Sequence of chain 1.F:
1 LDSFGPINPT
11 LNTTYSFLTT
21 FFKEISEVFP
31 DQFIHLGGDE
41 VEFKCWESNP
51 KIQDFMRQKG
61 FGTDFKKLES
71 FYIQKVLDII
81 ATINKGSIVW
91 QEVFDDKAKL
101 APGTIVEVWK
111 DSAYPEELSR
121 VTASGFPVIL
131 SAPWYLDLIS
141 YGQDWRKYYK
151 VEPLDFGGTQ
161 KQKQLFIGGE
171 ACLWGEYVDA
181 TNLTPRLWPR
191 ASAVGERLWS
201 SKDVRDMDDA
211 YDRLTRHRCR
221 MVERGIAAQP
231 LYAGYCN

Binding-site contacts:
Ligand atom C7 contacts residue TRP174 of chain 2.F at 3.4 Å (hydrophobic).
Ligand atom C4 contacts residue TRP174 of chain 2.F at 3.9 Å (hydrophobic).
Ligand atom C6 contacts residue TRP174 of chain 2.F at 3.8 Å (hydrophobic).
Ligand atom C8 contacts residue TRP109 of chain 2.F at 3.8 Å (hydrophobic).
Ligand atom O5 contacts residue TYR135 of chain 2.F at 3.8 Å.
Ligand atom O6 contacts residue ASP137 of chain 2.F at 2.7 Å (salt-bridge).
Ligand atom N2 contacts residue ASP39 of chain 2.F at 3.0 Å (salt-bridge).
Ligand atom S1 contacts residue TRP174 of chain 2.F at 3.4 Å (h-bond).
Ligand atom C6 contacts residue GLU176 of chain 2.F at 4.1 Å.
Ligand atom O3 contacts residue ASP39 of chain 2.F at 4.0 Å.
Ligand atom O4 contacts residue ARG90 of chain 2.E at 2.9 Å (salt-bridge).
Ligand atom C8 contacts residue ASP39 of chain 2.F at 4.0 Å.
Ligand atom C3 contacts residue ARG90 of chain 2.E at 4.1 Å.
Ligand atom O4 contacts residue TRP174 of chain 2.F at 3.4 Å.
Ligand atom S1 contacts residue TYR135 of chain 2.F at 2.4 Å (h-bond).
Ligand atom O3 contacts residue HIS173 of chain 2.E at 3.3 Å.
Ligand atom N2 contacts residue TRP174 of chain 2.F at 4.0 Å.
Ligand atom C3 contacts residue TRP174 of chain 2.F at 3.9 Å (hydrophobic).
Ligand atom C6 contacts residue ASP137 of chain 2.F at 3.2 Å.
Ligand atom C5 contacts residue TRP174 of chain 2.F at 3.5 Å (hydrophobic).
Ligand atom C2 contacts residue GLU40 of chain 2.F at 3.6 Å.
Ligand atom C1 contacts residue TRP109 of chain 2.F at 3.5 Å (hydrophobic).
Ligand atom O4 contacts residue GLU176 of chain 2.F at 2.8 Å (salt-bridge).
Ligand atom N2 contacts residue GLU40 of chain 2.F at 4.1 Å.
Ligand atom C4 contacts residue GLU176 of chain 2.F at 3.6 Å.
Ligand atom C1 contacts residue TYR135 of chain 2.F at 4.0 Å (hydrophobic).
Ligand atom O3 contacts residue ARG90 of chain 2.E at 3.0 Å (salt-bridge).
Ligand atom C7 contacts residue TYR135 of chain 2.F at 3.6 Å (hydrophobic).
Ligand atom O3 contacts residue GLU40 of chain 2.F at 3.7 Å.
Ligand atom C7 contacts residue TRP109 of chain 2.F at 4.0 Å (hydrophobic).
Ligand atom O6 contacts residue TRP174 of chain 2.F at 3.9 Å.
Ligand atom C1 contacts residue GLU40 of chain 2.F at 4.1 Å.
Ligand atom O6 contacts residue TYR135 of chain 2.F at 3.6 Å.
Ligand atom C8 contacts residue TRP174 of chain 2.F at 3.5 Å (hydrophobic).
Ligand atom C8 contacts residue TYR135 of chain 2.F at 3.7 Å (hydrophobic).
Ligand atom S1 contacts residue TRP109 of chain 2.F at 3.4 Å.
Ligand atom C7 contacts residue ASP39 of chain 2.F at 3.9 Å.
Ligand atom C4 contacts residue ARG90 of chain 2.E at 4.1 Å.
Ligand atom C2 contacts residue ASP39 of chain 2.F at 4.0 Å.
Ligand atom C8 contacts residue TRP90 of chain 2.F at 3.3 Å (hydrophobic).

Sequence of chain 2.F:
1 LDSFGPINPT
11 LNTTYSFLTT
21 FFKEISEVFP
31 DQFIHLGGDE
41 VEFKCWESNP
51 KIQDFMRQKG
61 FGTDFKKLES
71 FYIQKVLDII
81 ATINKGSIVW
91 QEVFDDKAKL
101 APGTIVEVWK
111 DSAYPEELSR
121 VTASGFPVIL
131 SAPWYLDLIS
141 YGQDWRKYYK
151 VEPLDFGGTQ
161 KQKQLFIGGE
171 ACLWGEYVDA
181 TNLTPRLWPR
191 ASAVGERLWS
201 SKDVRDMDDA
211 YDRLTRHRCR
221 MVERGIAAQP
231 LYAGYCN

This small molecule binds to this protein.
Small molecule (SMILES): CC1=N[C@@H]2[C@@H](O)[C@H](O)[C@@H](CO)O[C@@H]2S1

Sequence of chain 2.E:
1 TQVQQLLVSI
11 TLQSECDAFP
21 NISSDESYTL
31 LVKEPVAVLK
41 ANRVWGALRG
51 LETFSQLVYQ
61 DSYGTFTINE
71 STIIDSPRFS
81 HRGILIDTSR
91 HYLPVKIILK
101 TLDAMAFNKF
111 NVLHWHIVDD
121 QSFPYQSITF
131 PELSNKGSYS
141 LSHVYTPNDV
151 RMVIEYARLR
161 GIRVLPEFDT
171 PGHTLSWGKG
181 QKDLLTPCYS